Sequence of chain 22.A:
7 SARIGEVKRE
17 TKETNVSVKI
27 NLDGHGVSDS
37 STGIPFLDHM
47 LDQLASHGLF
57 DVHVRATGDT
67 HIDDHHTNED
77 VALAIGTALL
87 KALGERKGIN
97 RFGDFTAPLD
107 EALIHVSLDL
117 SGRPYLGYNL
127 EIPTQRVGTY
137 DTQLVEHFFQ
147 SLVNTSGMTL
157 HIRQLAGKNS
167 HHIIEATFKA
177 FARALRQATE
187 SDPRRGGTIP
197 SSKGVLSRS

Binding-site contacts:
Ligand atom O13 contacts residue GLU171 of chain 18.A at 3.2 Å (salt-bridge).
Ligand atom C7 contacts residue GLU19 of chain 7.A at 3.5 Å.
Ligand atom N4 contacts residue HIS71 of chain 7.A at 3.0 Å (h-bond).
Ligand atom O13 contacts residue GLU19 of chain 7.A at 2.8 Å (salt-bridge).
Ligand atom N4 contacts residue HIS168 of chain 18.A at 3.4 Å (h-bond).
Ligand atom P9 contacts residue ARG97 of chain 22.A at 3.7 Å.
Ligand atom O11 contacts residue ARG119 of chain 22.A at 3.0 Å (salt-bridge).
Ligand atom O13 contacts residue HIS72 of chain 7.A at 3.2 Å (h-bond).
Ligand atom O11 contacts residue ARG97 of chain 22.A at 2.9 Å (salt-bridge).
Ligand atom N1 contacts residue GLU171 of chain 18.A at 3.3 Å (salt-bridge).
Ligand atom N1 contacts residue MN1 of chain 22.C at 2.3 Å.
Ligand atom N2 contacts residue HIS72 of chain 7.A at 3.7 Å.
Ligand atom C6 contacts residue MN1 of chain 22.C at 3.7 Å.
Ligand atom C5 contacts residue HIS72 of chain 7.A at 3.8 Å.
Ligand atom O13 contacts residue MN1 of chain 22.C at 2.3 Å.
Ligand atom C6 contacts residue GLU19 of chain 7.A at 3.5 Å.
Ligand atom O12 contacts residue ARG119 of chain 22.A at 2.8 Å (salt-bridge).
Ligand atom O10 contacts residue SER197 of chain 22.A at 2.6 Å (h-bond).
Ligand atom C3 contacts residue MN1 of chain 22.B at 3.2 Å.
Ligand atom C5 contacts residue MN1 of chain 22.B at 3.3 Å.
Ligand atom O13 contacts residue HIS45 of chain 18.A at 3.1 Å (h-bond).
Ligand atom N2 contacts residue MN1 of chain 22.C at 3.4 Å.
Ligand atom C7 contacts residue MN1 of chain 22.C at 3.3 Å.
Ligand atom C5 contacts residue HIS71 of chain 7.A at 3.2 Å.
Ligand atom C7 contacts residue GLU171 of chain 18.A at 3.1 Å.
Ligand atom C5 contacts residue HIS168 of chain 18.A at 3.8 Å.
Ligand atom N4 contacts residue GLU75 of chain 7.A at 3.0 Å (salt-bridge).
Ligand atom C8 contacts residue GLU19 of chain 7.A at 3.6 Å.
Ligand atom C8 contacts residue SER198 of chain 22.A at 3.8 Å.
Ligand atom C8 contacts residue GLU171 of chain 18.A at 3.6 Å.
Ligand atom O10 contacts residue ARG97 of chain 22.A at 2.8 Å (salt-bridge).
Ligand atom N1 contacts residue HIS167 of chain 18.A at 3.3 Å (h-bond).
Ligand atom N1 contacts residue HIS72 of chain 7.A at 3.1 Å (h-bond).
Ligand atom C5 contacts residue MN1 of chain 22.C at 3.3 Å.
Ligand atom C5 contacts residue HIS167 of chain 18.A at 3.4 Å.
Ligand atom O12 contacts residue LYS199 of chain 22.A at 2.7 Å (salt-bridge).
Ligand atom P9 contacts residue SER197 of chain 22.A at 3.7 Å.
Ligand atom O11 contacts residue LYS175 of chain 18.A at 2.7 Å (salt-bridge).
Ligand atom N4 contacts residue MN1 of chain 22.B at 2.2 Å.
Ligand atom C3 contacts residue GLU75 of chain 7.A at 3.2 Å.

Sequence of chain 18.A:
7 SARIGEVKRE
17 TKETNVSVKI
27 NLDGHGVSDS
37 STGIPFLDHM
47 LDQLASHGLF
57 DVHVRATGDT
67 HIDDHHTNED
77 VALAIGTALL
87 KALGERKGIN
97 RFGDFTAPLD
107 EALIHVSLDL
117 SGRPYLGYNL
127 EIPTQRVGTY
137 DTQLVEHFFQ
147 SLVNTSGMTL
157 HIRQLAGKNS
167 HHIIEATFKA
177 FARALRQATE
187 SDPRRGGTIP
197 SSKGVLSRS

Sequence of chain 7.A:
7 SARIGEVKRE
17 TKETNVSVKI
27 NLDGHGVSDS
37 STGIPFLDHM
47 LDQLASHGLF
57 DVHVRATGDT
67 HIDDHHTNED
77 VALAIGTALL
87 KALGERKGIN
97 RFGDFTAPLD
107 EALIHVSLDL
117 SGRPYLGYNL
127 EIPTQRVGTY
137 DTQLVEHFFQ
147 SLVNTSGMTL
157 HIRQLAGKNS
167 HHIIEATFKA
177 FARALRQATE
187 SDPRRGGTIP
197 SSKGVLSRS

The protein below binds the small molecule below.
Small molecule (SMILES): O=P(O)(O)C[C@H](O)Cn1cncn1